Sequence of chain 1.A:
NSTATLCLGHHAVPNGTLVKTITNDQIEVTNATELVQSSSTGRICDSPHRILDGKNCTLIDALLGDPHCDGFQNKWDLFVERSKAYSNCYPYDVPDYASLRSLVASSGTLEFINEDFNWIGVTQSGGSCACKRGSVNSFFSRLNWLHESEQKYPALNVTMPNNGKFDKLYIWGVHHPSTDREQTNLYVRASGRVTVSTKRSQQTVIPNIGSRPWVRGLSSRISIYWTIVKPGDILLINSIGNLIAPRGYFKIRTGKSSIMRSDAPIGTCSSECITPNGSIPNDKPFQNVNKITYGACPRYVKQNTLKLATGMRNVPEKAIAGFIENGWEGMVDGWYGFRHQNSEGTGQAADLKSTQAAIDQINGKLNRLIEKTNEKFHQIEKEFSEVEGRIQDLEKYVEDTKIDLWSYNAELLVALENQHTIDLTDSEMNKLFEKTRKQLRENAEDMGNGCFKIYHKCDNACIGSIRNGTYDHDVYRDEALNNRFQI

A small-molecule ligand and the protein it binds are described below.
Small molecule (SMILES): CC(=O)N[C@@H]1[C@@H](O)[C@H](O)[C@@H](CO)O[C@H]1O

Binding-site contacts:
Ligand atom C8 contacts residue LYS85 of chain 1.A at 3.2 Å.
Ligand atom C1 contacts residue TYR87 of chain 1.A at 4.3 Å (hydrophobic).
Ligand atom C1 contacts residue ASN56 of chain 1.A at 1.4 Å.
Ligand atom O7 contacts residue ASN56 of chain 1.A at 3.8 Å.
Ligand atom C7 contacts residue ASN56 of chain 1.A at 3.3 Å.
Ligand atom C7 contacts residue LYS85 of chain 1.A at 3.7 Å.
Ligand atom C2 contacts residue ASN56 of chain 1.A at 2.8 Å.
Ligand atom O5 contacts residue ASN56 of chain 1.A at 2.3 Å (h-bond).
Ligand atom O7 contacts residue LYS85 of chain 1.A at 3.3 Å.
Ligand atom N2 contacts residue ASN56 of chain 1.A at 2.9 Å (h-bond).
Ligand atom C5 contacts residue ASN56 of chain 1.A at 3.5 Å.
Ligand atom C8 contacts residue ASN56 of chain 1.A at 4.0 Å.
Ligand atom C4 contacts residue ASN56 of chain 1.A at 4.2 Å.
Ligand atom C3 contacts residue ASN56 of chain 1.A at 3.8 Å.